This small molecule binds to this protein.
Small molecule (SMILES): CC(=O)N[C@@H]1[C@@H](O)[C@H](O)[C@@H](CO)O[C@H]1O

Sequence of chain 1.B:
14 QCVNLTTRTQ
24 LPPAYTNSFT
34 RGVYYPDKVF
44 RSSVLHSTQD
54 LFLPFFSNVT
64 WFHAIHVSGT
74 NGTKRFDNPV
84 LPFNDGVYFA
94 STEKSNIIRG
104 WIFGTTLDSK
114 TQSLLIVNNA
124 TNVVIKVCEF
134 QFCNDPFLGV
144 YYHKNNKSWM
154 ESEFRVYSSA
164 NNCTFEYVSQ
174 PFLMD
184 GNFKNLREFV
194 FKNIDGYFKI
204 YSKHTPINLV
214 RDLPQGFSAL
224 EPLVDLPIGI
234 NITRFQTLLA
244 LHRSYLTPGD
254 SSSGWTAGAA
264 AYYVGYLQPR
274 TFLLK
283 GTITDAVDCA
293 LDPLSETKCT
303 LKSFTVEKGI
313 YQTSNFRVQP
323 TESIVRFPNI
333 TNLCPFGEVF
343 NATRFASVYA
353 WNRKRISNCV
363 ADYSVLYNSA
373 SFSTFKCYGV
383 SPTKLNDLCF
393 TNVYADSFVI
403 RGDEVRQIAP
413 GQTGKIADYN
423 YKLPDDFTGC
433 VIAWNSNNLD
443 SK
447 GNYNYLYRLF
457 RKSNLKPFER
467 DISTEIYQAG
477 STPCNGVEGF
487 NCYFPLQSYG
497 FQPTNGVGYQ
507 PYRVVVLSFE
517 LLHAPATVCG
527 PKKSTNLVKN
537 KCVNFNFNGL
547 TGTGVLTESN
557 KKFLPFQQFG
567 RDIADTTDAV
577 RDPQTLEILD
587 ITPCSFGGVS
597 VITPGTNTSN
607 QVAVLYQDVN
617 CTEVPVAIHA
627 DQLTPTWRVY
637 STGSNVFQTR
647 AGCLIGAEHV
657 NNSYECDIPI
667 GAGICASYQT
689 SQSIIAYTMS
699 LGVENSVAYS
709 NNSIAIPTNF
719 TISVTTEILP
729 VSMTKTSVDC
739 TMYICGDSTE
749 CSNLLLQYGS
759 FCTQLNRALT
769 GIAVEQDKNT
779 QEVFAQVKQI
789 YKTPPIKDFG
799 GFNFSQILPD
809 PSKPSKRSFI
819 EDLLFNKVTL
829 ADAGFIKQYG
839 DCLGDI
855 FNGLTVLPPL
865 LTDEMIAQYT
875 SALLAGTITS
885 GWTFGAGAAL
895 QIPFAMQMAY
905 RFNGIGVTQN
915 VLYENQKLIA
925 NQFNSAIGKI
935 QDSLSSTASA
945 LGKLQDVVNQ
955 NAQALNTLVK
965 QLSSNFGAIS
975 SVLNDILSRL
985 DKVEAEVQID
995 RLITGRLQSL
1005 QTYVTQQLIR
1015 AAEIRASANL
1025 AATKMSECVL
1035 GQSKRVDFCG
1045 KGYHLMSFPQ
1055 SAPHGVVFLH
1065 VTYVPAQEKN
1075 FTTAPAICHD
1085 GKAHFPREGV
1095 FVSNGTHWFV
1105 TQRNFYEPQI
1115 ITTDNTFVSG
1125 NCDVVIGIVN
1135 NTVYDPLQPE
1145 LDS

Binding-site contacts:
Ligand atom O5 contacts residue TYR28 of chain 1.B at 3.7 Å.
Ligand atom C1 contacts residue TYR28 of chain 1.B at 4.2 Å (hydrophobic).
Ligand atom N2 contacts residue NAG1 of chain 1.Z at 3.5 Å.
Ligand atom C8 contacts residue NAG1 of chain 1.Z at 3.5 Å.
Ligand atom O3 contacts residue NAG1 of chain 1.Z at 3.4 Å (h-bond).
Ligand atom N2 contacts residue ASN61 of chain 1.B at 2.9 Å (h-bond).
Ligand atom C3 contacts residue NAG1 of chain 1.Z at 4.2 Å.
Ligand atom C1 contacts residue ASN61 of chain 1.B at 1.4 Å.
Ligand atom C5 contacts residue ASN61 of chain 1.B at 3.8 Å.
Ligand atom C2 contacts residue NAG1 of chain 1.Z at 3.8 Å.
Ligand atom C8 contacts residue SER60 of chain 1.B at 4.4 Å.
Ligand atom C4 contacts residue NAG1 of chain 1.Z at 4.1 Å.
Ligand atom C8 contacts residue ASN61 of chain 1.B at 4.2 Å.
Ligand atom O6 contacts residue TYR28 of chain 1.B at 3.3 Å.
Ligand atom C5 contacts residue TYR28 of chain 1.B at 3.8 Å (hydrophobic).
Ligand atom C7 contacts residue NAG1 of chain 1.Z at 4.2 Å.
Ligand atom C3 contacts residue ASN61 of chain 1.B at 3.8 Å.
Ligand atom C7 contacts residue ASN61 of chain 1.B at 3.3 Å.
Ligand atom C6 contacts residue TYR28 of chain 1.B at 3.7 Å (hydrophobic).
Ligand atom O7 contacts residue ASN61 of chain 1.B at 3.0 Å (h-bond).
Ligand atom C2 contacts residue ASN61 of chain 1.B at 2.4 Å.
Ligand atom C4 contacts residue ASN61 of chain 1.B at 4.3 Å.
Ligand atom O5 contacts residue ASN61 of chain 1.B at 2.5 Å (h-bond).